Sequence of chain 1.B:
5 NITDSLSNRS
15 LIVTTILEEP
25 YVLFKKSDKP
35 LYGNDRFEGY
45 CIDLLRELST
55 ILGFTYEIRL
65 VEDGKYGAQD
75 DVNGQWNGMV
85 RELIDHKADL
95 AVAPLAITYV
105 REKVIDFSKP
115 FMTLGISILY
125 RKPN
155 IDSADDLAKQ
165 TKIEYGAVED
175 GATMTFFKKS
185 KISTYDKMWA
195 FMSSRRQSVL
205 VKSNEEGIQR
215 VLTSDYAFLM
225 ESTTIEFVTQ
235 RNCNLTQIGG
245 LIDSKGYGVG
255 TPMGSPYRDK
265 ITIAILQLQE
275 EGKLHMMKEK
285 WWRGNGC

The protein below binds the small molecule below.
Small molecule (SMILES): CC(=O)N[C@@H]1[C@@H](O)[C@H](O)[C@@H](CO)O[C@H]1O

Binding-site contacts:
Ligand atom O3 contacts residue ARG125 of chain 1.B at 4.1 Å.
Ligand atom O5 contacts residue ASN238 of chain 1.B at 2.4 Å (h-bond).
Ligand atom C2 contacts residue ARG125 of chain 1.B at 3.3 Å.
Ligand atom C3 contacts residue ASN238 of chain 1.B at 3.5 Å.
Ligand atom C8 contacts residue LYS126 of chain 1.B at 4.4 Å.
Ligand atom C1 contacts residue ASN238 of chain 1.B at 1.4 Å.
Ligand atom O7 contacts residue ASN238 of chain 1.B at 3.6 Å.
Ligand atom C7 contacts residue ASN238 of chain 1.B at 3.3 Å.
Ligand atom C8 contacts residue ASN238 of chain 1.B at 3.8 Å.
Ligand atom C2 contacts residue ASN238 of chain 1.B at 2.1 Å.
Ligand atom N2 contacts residue ARG125 of chain 1.B at 3.1 Å (salt-bridge).
Ligand atom C4 contacts residue ARG125 of chain 1.B at 4.1 Å.
Ligand atom C1 contacts residue LEU216 of chain 1.B at 4.2 Å (hydrophobic).
Ligand atom C4 contacts residue ASN238 of chain 1.B at 3.8 Å.
Ligand atom O5 contacts residue ASN236 of chain 1.B at 4.1 Å.
Ligand atom N2 contacts residue ASN238 of chain 1.B at 2.7 Å (h-bond).
Ligand atom C8 contacts residue ARG125 of chain 1.B at 4.0 Å.
Ligand atom C5 contacts residue ARG125 of chain 1.B at 4.1 Å.
Ligand atom O5 contacts residue ARG125 of chain 1.B at 4.0 Å.
Ligand atom O5 contacts residue LEU216 of chain 1.B at 4.3 Å.
Ligand atom C1 contacts residue ARG125 of chain 1.B at 3.4 Å.
Ligand atom C3 contacts residue ARG125 of chain 1.B at 3.2 Å.
Ligand atom O3 contacts residue ASN238 of chain 1.B at 4.4 Å.
Ligand atom C5 contacts residue ASN238 of chain 1.B at 3.6 Å.
Ligand atom C7 contacts residue ARG125 of chain 1.B at 4.1 Å.